Sequence of chain 2.A:
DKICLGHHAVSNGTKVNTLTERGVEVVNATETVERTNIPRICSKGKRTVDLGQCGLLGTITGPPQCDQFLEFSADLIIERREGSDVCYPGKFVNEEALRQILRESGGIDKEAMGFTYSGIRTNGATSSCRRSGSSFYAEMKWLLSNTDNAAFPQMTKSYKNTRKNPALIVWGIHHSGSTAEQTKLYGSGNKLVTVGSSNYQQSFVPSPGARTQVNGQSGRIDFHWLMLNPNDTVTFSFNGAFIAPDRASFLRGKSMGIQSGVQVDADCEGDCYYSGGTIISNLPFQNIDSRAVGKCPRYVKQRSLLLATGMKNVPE

A protein and the small-molecule ligand that binds it are described below.
Small molecule (SMILES): CC(=O)N[C@@H]1[C@@H](O)[C@H](O)[C@@H](CO)O[C@H]1O

Binding-site contacts:
Ligand atom C4 contacts residue ASN231 of chain 2.A at 4.2 Å.
Ligand atom C3 contacts residue ASN231 of chain 2.A at 3.9 Å.
Ligand atom C7 contacts residue ASN231 of chain 2.A at 3.5 Å.
Ligand atom O7 contacts residue ASN231 of chain 2.A at 3.6 Å.
Ligand atom N2 contacts residue ASN231 of chain 2.A at 3.1 Å (h-bond).
Ligand atom C1 contacts residue ASN231 of chain 2.A at 1.4 Å.
Ligand atom C2 contacts residue ASN231 of chain 2.A at 2.6 Å.
Ligand atom O5 contacts residue ASN231 of chain 2.A at 2.4 Å (h-bond).
Ligand atom C5 contacts residue ASN231 of chain 2.A at 3.6 Å.